Sequence of chain 2.B:
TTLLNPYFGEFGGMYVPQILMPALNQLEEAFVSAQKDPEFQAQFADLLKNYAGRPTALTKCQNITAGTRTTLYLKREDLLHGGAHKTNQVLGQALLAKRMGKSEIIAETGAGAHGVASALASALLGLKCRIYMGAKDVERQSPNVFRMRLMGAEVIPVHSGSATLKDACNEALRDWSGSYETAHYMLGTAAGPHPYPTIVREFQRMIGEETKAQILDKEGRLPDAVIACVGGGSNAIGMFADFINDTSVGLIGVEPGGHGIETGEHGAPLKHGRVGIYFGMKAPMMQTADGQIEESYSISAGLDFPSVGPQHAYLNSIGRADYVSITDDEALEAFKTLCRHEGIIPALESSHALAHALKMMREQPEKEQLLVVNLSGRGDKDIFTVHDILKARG

Binding-site contacts:
Ligand atom C2 contacts residue PHE212 of chain 2.A at 3.7 Å (hydrophobic).
Ligand atom O22 contacts residue TYR175 of chain 2.A at 2.8 Å (h-bond).
Ligand atom O21 contacts residue PHE22 of chain 2.A at 3.0 Å.
Ligand atom F9F contacts residue ILE153 of chain 2.A at 3.4 Å.
Ligand atom F10 contacts residue PHE212 of chain 2.A at 3.7 Å.
Ligand atom C1 contacts residue PHE212 of chain 2.A at 3.7 Å (hydrophobic).
Ligand atom O21 contacts residue GLU49 of chain 2.A at 3.2 Å.
Ligand atom O20 contacts residue ILE64 of chain 2.A at 3.5 Å.
Ligand atom F11 contacts residue PRO17 of chain 2.B at 3.4 Å.
Ligand atom C3 contacts residue TYR175 of chain 2.A at 3.4 Å (hydrophobic).
Ligand atom P17 contacts residue GLY184 of chain 2.A at 3.7 Å.
Ligand atom O7 contacts residue ALA129 of chain 2.A at 3.6 Å.
Ligand atom C4 contacts residue LEU100 of chain 2.A at 3.7 Å (hydrophobic).
Ligand atom O7 contacts residue ALA59 of chain 2.A at 3.5 Å.
Ligand atom C6 contacts residue THR183 of chain 2.A at 3.7 Å.
Ligand atom F11 contacts residue ALA129 of chain 2.A at 3.3 Å.
Ligand atom F10 contacts residue ILE153 of chain 2.A at 3.2 Å.
Ligand atom O20 contacts residue GLY184 of chain 2.A at 3.6 Å.
Ligand atom O19 contacts residue THR183 of chain 2.A at 3.7 Å.
Ligand atom C3 contacts residue LEU127 of chain 2.A at 3.7 Å (hydrophobic).
Ligand atom S12 contacts residue TYR175 of chain 2.A at 3.8 Å.
Ligand atom O21 contacts residue LEU100 of chain 2.A at 3.4 Å.
Ligand atom O18 contacts residue GLY234 of chain 2.A at 2.9 Å (h-bond).
Ligand atom F11 contacts residue ALA59 of chain 2.A at 3.7 Å.
Ligand atom O19 contacts residue GLY213 of chain 2.A at 2.7 Å (h-bond).
Ligand atom O18 contacts residue SER235 of chain 2.A at 3.4 Å (h-bond).
Ligand atom O20 contacts residue THR183 of chain 2.A at 3.4 Å.
Ligand atom N13 contacts residue PHE22 of chain 2.A at 3.7 Å.
Ligand atom F9F contacts residue ALA129 of chain 2.A at 3.4 Å.
Ligand atom O19 contacts residue PHE212 of chain 2.A at 3.4 Å.
Ligand atom C14 contacts residue THR183 of chain 2.A at 3.3 Å.
Ligand atom O20 contacts residue SER235 of chain 2.A at 2.6 Å (h-bond).
Ligand atom O19 contacts residue GLY184 of chain 2.A at 2.8 Å (h-bond).
Ligand atom C5 contacts residue LEU100 of chain 2.A at 3.7 Å (hydrophobic).
Ligand atom O20 contacts residue GLY234 of chain 2.A at 3.6 Å.
Ligand atom F9F contacts residue LEU127 of chain 2.A at 3.5 Å.
Ligand atom C5 contacts residue THR183 of chain 2.A at 3.6 Å.
Ligand atom P17 contacts residue SER235 of chain 2.A at 3.6 Å.
Ligand atom O22 contacts residue ILE232 of chain 2.A at 3.7 Å.
Ligand atom O16 contacts residue PHE212 of chain 2.A at 3.7 Å.

This protein binds this small molecule.
Small molecule (SMILES): O=P(O)(O)OCCNS(=O)(=O)c1ccc(OC(F)(F)F)cc1

Sequence of chain 2.A:
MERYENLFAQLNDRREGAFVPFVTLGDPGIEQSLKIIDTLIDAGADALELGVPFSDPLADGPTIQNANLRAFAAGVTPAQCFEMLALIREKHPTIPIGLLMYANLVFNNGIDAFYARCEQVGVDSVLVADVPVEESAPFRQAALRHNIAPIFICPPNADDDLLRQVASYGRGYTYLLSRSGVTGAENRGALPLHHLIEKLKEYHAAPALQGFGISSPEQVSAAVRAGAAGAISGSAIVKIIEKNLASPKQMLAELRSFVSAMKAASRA